Sequence of chain 5.E:
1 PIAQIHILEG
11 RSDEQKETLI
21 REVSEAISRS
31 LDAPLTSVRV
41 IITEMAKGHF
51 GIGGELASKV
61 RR

Sequence of chain 6.E:
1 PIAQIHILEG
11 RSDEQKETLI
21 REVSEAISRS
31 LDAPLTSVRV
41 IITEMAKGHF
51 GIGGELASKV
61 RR

This small molecule binds to this protein.
Small molecule (SMILES): C/C=C\C(=O)C(=O)O

Binding-site contacts:
Ligand atom C2 contacts residue PRO1 of chain 1.E at 3.8 Å (hydrophobic).
Ligand atom O3 contacts residue SER37 of chain 1.E at 4.4 Å.
Ligand atom O2 contacts residue SER37 of chain 1.E at 4.2 Å.
Ligand atom C2 contacts residue PHE50 of chain 6.E at 4.0 Å (hydrophobic).
Ligand atom O1 contacts residue SER37 of chain 1.E at 4.0 Å.
Ligand atom O1 contacts residue ARG61 of chain 6.E at 3.0 Å (salt-bridge).
Ligand atom C1 contacts residue SER37 of chain 1.E at 4.0 Å.
Ligand atom O3 contacts residue ARG39 of chain 5.E at 3.0 Å (salt-bridge).
Ligand atom C3 contacts residue PRO1 of chain 1.E at 2.3 Å (hydrophobic).
Ligand atom C5 contacts residue PRO1 of chain 1.E at 2.5 Å (hydrophobic).
Ligand atom C2 contacts residue ARG39 of chain 5.E at 3.9 Å.
Ligand atom C5 contacts residue ILE2 of chain 1.E at 3.3 Å (hydrophobic).
Ligand atom O2 contacts residue ARG39 of chain 5.E at 2.8 Å (salt-bridge).
Ligand atom O3 contacts residue PRO1 of chain 1.E at 4.4 Å.
Ligand atom O3 contacts residue PHE50 of chain 6.E at 3.2 Å.
Ligand atom C4 contacts residue SER37 of chain 1.E at 4.0 Å.
Ligand atom C2 contacts residue SER37 of chain 1.E at 3.9 Å.
Ligand atom C1 contacts residue ARG61 of chain 6.E at 3.7 Å.
Ligand atom C1 contacts residue ARG39 of chain 5.E at 3.9 Å.
Ligand atom O2 contacts residue ARG61 of chain 6.E at 3.2 Å (salt-bridge).
Ligand atom C5 contacts residue HIS6 of chain 6.E at 4.1 Å.
Ligand atom C5 contacts residue MET45 of chain 6.E at 4.5 Å (hydrophobic).
Ligand atom C4 contacts residue PRO1 of chain 1.E at 1.4 Å (hydrophobic).
Ligand atom C5 contacts residue PHE50 of chain 6.E at 4.0 Å (hydrophobic).
Ligand atom C4 contacts residue ILE2 of chain 1.E at 3.9 Å (hydrophobic).
Ligand atom C3 contacts residue SER37 of chain 1.E at 3.5 Å.

Sequence of chain 1.E:
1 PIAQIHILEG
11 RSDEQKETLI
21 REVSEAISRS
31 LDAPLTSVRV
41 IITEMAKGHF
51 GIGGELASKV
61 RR